Sequence of chain 54.D:
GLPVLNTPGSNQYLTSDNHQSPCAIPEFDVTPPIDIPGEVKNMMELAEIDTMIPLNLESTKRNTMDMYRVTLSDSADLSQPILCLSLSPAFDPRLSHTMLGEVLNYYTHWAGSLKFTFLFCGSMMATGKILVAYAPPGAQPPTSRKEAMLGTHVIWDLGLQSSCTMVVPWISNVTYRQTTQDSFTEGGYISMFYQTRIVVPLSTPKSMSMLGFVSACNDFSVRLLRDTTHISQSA

Binding-site contacts:
Ligand atom C31 contacts residue PHE237 of chain 53.B at 3.8 Å (hydrophobic).
Ligand atom C2A contacts residue TYR158 of chain 53.B at 3.9 Å (hydrophobic).
Ligand atom N3A contacts residue TYR158 of chain 53.B at 3.7 Å.
Ligand atom C5 contacts residue TYR111 of chain 53.B at 3.8 Å (hydrophobic).
Ligand atom C5A contacts residue ILE156 of chain 53.B at 3.2 Å (hydrophobic).
Ligand atom C4C contacts residue PHE237 of chain 53.B at 3.6 Å (hydrophobic).
Ligand atom N2 contacts residue TYR111 of chain 53.B at 3.1 Å.
Ligand atom O1B contacts residue PHE133 of chain 53.B at 3.9 Å.
Ligand atom C5A contacts residue ILE182 of chain 53.B at 3.5 Å (hydrophobic).
Ligand atom C2B contacts residue TYR158 of chain 53.B at 3.5 Å (hydrophobic).
Ligand atom C4A contacts residue SER181 of chain 53.B at 3.8 Å.
Ligand atom C31 contacts residue TYR111 of chain 53.B at 3.7 Å (hydrophobic).
Ligand atom O1A contacts residue PHE135 of chain 53.B at 3.8 Å.
Ligand atom C2C contacts residue PHE237 of chain 53.B at 3.8 Å (hydrophobic).
Ligand atom C4B contacts residue ILE193 of chain 53.B at 3.8 Å (hydrophobic).
Ligand atom C4 contacts residue PHE237 of chain 53.B at 3.1 Å (hydrophobic).
Ligand atom C4A contacts residue ILE182 of chain 53.B at 3.9 Å (hydrophobic).
Ligand atom O1 contacts residue TYR204 of chain 53.B at 3.6 Å.
Ligand atom N3A contacts residue ALA24 of chain 53.D at 3.9 Å.
Ligand atom C7C contacts residue TYR158 of chain 53.B at 3.8 Å (hydrophobic).
Ligand atom C5B contacts residue ILE193 of chain 53.B at 3.9 Å (hydrophobic).
Ligand atom C3 contacts residue PHE237 of chain 53.B at 3.7 Å (hydrophobic).
Ligand atom N3A contacts residue PRO180 of chain 53.B at 3.7 Å.
Ligand atom O1 contacts residue TYR111 of chain 53.B at 3.5 Å.
Ligand atom C5B contacts residue LEU240 of chain 53.B at 3.5 Å (hydrophobic).
Ligand atom C4C contacts residue VAL198 of chain 53.B at 3.8 Å (hydrophobic).
Ligand atom C3 contacts residue TYR111 of chain 53.B at 3.2 Å (hydrophobic).
Ligand atom O1 contacts residue PHE129 of chain 53.B at 3.8 Å.
Ligand atom C2A contacts residue ILE193 of chain 53.B at 3.9 Å (hydrophobic).
Ligand atom C6C contacts residue PHE237 of chain 53.B at 3.9 Å (hydrophobic).
Ligand atom C4A contacts residue PRO180 of chain 53.B at 3.3 Å (hydrophobic).
Ligand atom C2B contacts residue VAL195 of chain 53.B at 3.9 Å (hydrophobic).
Ligand atom C4B contacts residue TYR158 of chain 53.B at 3.8 Å (hydrophobic).
Ligand atom C6B contacts residue PHE133 of chain 53.B at 3.5 Å (hydrophobic).
Ligand atom O1B contacts residue ILE109 of chain 53.B at 3.8 Å.
Ligand atom C6C contacts residue VAL198 of chain 53.B at 3.9 Å (hydrophobic).
Ligand atom N2 contacts residue TYR204 of chain 53.B at 3.8 Å.
Ligand atom C5C contacts residue VAL195 of chain 53.B at 3.8 Å (hydrophobic).
Ligand atom C4 contacts residue TYR111 of chain 53.B at 3.6 Å (hydrophobic).
Ligand atom C3B contacts residue TYR158 of chain 53.B at 3.4 Å (hydrophobic).

Sequence of chain 53.D:
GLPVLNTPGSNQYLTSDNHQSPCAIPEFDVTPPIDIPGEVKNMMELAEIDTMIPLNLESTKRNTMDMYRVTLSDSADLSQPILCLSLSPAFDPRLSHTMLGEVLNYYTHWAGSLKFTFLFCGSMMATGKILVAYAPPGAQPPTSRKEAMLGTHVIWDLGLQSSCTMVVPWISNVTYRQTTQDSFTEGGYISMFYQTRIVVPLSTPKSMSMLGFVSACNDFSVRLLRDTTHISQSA

Sequence of chain 53.B:
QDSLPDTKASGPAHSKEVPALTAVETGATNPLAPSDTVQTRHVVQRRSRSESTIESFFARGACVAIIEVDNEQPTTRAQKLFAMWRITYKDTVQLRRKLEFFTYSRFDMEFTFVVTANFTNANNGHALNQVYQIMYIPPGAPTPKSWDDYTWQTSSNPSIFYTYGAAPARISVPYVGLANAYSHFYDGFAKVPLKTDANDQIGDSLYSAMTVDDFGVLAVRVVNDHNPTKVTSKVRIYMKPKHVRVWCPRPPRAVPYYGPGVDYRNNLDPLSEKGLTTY

The protein below binds the small molecule below.
Small molecule (SMILES): Cc1cc(CCCCCCCOc2ccc(C3=NCCO3)cc2)on1